Sequence of chain 1.B:
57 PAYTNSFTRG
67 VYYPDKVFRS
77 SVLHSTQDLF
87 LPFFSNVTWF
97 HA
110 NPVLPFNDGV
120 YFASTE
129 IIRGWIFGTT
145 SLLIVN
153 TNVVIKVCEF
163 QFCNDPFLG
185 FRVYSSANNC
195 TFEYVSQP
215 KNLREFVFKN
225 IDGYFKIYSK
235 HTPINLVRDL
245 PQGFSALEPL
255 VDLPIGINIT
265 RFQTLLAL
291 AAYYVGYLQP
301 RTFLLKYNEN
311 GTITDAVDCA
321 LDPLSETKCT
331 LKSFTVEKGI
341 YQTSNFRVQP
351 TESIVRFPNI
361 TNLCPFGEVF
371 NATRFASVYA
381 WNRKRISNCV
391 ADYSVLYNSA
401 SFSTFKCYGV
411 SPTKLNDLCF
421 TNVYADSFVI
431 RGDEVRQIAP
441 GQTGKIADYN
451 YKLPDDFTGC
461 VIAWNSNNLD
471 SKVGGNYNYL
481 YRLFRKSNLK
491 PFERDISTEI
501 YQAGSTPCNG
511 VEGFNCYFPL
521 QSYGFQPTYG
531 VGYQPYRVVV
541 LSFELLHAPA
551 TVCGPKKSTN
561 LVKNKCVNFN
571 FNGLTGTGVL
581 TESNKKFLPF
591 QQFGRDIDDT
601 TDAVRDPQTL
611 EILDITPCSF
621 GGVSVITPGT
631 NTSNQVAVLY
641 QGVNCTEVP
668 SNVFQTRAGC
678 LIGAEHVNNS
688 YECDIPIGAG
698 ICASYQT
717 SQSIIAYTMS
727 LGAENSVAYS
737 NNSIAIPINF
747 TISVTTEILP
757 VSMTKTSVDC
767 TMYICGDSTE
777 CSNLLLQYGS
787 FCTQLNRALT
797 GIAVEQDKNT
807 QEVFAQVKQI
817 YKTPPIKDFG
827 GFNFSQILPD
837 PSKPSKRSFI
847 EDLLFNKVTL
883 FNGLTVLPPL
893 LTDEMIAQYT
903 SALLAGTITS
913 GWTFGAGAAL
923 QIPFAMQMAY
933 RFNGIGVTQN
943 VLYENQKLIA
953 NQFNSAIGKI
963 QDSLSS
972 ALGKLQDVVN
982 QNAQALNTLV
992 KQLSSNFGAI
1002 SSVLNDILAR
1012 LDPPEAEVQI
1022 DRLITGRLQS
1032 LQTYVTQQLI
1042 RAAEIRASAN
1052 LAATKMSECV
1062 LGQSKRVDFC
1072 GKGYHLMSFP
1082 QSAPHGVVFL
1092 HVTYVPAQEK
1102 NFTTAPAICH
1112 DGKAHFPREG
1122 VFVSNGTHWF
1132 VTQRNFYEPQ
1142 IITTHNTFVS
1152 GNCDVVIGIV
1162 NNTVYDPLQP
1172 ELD

Binding-site contacts:
Ligand atom C4 contacts residue ASN631 of chain 1.B at 4.2 Å.
Ligand atom C7 contacts residue ASN631 of chain 1.B at 3.7 Å.
Ligand atom C1 contacts residue ASN631 of chain 1.B at 1.4 Å.
Ligand atom N2 contacts residue ASN631 of chain 1.B at 2.9 Å (h-bond).
Ligand atom O7 contacts residue ASN631 of chain 1.B at 4.1 Å.
Ligand atom C3 contacts residue ASN631 of chain 1.B at 3.8 Å.
Ligand atom O5 contacts residue ASN631 of chain 1.B at 2.4 Å (h-bond).
Ligand atom C2 contacts residue ASN631 of chain 1.B at 2.5 Å.
Ligand atom C5 contacts residue ASN631 of chain 1.B at 3.7 Å.

A protein and the small-molecule ligand that binds it are described below.
Small molecule (SMILES): CC(=O)N[C@@H]1[C@@H](O)[C@H](O)[C@@H](CO)O[C@H]1O